This protein binds this small molecule.
Small molecule (SMILES): CC(=O)N[C@H]1[C@H](O[C@H]2[C@H](O[C@@H]3O[C@@H](C)[C@@H](O)[C@@H](O)[C@@H]3O)[C@@H](NC(C)=O)CO[C@@H]2CO)O[C@H](CO)[C@@H](O)[C@@H]1O

Binding-site contacts:
Ligand atom C5 contacts residue ASN44 of chain 1.A at 3.7 Å.
Ligand atom O7 contacts residue ASN44 of chain 1.A at 3.9 Å.
Ligand atom C3 contacts residue ASN44 of chain 1.A at 3.8 Å.
Ligand atom C7 contacts residue PRO213 of chain 1.A at 4.1 Å (hydrophobic).
Ligand atom O6 contacts residue ARG21 of chain 1.A at 4.5 Å.
Ligand atom N2 contacts residue PRO213 of chain 1.A at 3.8 Å.
Ligand atom C2 contacts residue ASN44 of chain 1.A at 2.5 Å.
Ligand atom N2 contacts residue ASN44 of chain 1.A at 2.9 Å (h-bond).
Ligand atom O5 contacts residue ASN44 of chain 1.A at 2.4 Å (h-bond).
Ligand atom C1 contacts residue ASN44 of chain 1.A at 1.4 Å.
Ligand atom C8 contacts residue PRO213 of chain 1.A at 4.3 Å (hydrophobic).
Ligand atom C7 contacts residue ASN44 of chain 1.A at 3.8 Å.
Ligand atom C4 contacts residue ASN44 of chain 1.A at 4.2 Å.

Sequence of chain 1.A:
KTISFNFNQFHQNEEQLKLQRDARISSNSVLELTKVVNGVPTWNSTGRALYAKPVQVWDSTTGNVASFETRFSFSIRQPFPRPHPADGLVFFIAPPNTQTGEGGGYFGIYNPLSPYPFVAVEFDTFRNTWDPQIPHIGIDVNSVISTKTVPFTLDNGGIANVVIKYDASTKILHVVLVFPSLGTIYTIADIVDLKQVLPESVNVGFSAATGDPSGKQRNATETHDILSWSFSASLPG